Sequence of chain 1.C:
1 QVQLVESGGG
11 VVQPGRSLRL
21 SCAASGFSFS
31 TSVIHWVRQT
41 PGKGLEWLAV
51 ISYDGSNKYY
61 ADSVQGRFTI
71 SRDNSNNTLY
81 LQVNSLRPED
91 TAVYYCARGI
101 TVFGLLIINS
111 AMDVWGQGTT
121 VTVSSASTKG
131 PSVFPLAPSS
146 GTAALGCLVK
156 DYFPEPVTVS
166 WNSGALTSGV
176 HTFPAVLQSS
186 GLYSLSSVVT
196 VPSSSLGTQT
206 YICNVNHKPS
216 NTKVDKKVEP

A small-molecule ligand and the protein it binds are described below.
Small molecule (SMILES): CC(=O)N[C@@H]1[C@@H](O)[C@H](O)[C@@H](CO)O[C@H]1O

Binding-site contacts:
Ligand atom C4 contacts residue ASN31 of chain 1.A at 4.3 Å.
Ligand atom O5 contacts residue PHE103 of chain 1.C at 3.4 Å.
Ligand atom O6 contacts residue GLY104 of chain 1.C at 4.0 Å.
Ligand atom O6 contacts residue VAL102 of chain 1.C at 4.4 Å.
Ligand atom C1 contacts residue GLY104 of chain 1.C at 4.2 Å.
Ligand atom C5 contacts residue PHE103 of chain 1.C at 4.2 Å (hydrophobic).
Ligand atom C6 contacts residue ASN31 of chain 1.A at 4.2 Å.
Ligand atom C1 contacts residue ASN31 of chain 1.A at 1.5 Å.
Ligand atom C7 contacts residue ASN31 of chain 1.A at 3.1 Å.
Ligand atom C7 contacts residue THR17 of chain 1.A at 4.5 Å.
Ligand atom C5 contacts residue GLY104 of chain 1.C at 3.7 Å.
Ligand atom C4 contacts residue GLY104 of chain 1.C at 4.5 Å.
Ligand atom C1 contacts residue PHE103 of chain 1.C at 4.4 Å (hydrophobic).
Ligand atom C5 contacts residue ASN31 of chain 1.A at 3.5 Å.
Ligand atom C8 contacts residue ASN31 of chain 1.A at 4.4 Å.
Ligand atom C6 contacts residue PHE103 of chain 1.C at 3.2 Å (hydrophobic).
Ligand atom C3 contacts residue ASN31 of chain 1.A at 3.9 Å.
Ligand atom C6 contacts residue THR101 of chain 1.C at 4.2 Å.
Ligand atom C2 contacts residue ASN31 of chain 1.A at 2.5 Å.
Ligand atom O6 contacts residue PHE103 of chain 1.C at 4.0 Å.
Ligand atom O7 contacts residue THR30 of chain 1.A at 3.7 Å.
Ligand atom O6 contacts residue THR101 of chain 1.C at 3.5 Å (h-bond).
Ligand atom C6 contacts residue GLY104 of chain 1.C at 3.1 Å.
Ligand atom O7 contacts residue ASN31 of chain 1.A at 2.8 Å (h-bond).
Ligand atom C6 contacts residue VAL102 of chain 1.C at 4.1 Å (hydrophobic).
Ligand atom O5 contacts residue ASN31 of chain 1.A at 2.3 Å (h-bond).
Ligand atom C8 contacts residue THR17 of chain 1.A at 3.4 Å.
Ligand atom O5 contacts residue GLY104 of chain 1.C at 3.0 Å (h-bond).
Ligand atom N2 contacts residue ASN31 of chain 1.A at 3.0 Å (h-bond).

Sequence of chain 1.A:
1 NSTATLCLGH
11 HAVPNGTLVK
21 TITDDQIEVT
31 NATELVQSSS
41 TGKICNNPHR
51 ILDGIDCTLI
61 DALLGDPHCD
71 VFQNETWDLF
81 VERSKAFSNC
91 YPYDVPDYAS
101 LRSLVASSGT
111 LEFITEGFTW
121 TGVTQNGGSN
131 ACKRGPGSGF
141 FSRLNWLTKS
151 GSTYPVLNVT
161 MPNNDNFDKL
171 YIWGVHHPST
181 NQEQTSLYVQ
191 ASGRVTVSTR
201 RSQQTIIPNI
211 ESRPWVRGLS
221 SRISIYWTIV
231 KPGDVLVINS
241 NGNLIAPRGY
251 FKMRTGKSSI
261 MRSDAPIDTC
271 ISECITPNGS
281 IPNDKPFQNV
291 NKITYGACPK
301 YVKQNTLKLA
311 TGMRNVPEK